Binding-site contacts:
Ligand atom C4 contacts residue PHE117 of chain 1.A at 4.5 Å (hydrophobic).
Ligand atom O2 contacts residue NAG2 of chain 1.C at 2.8 Å (h-bond).
Ligand atom C4 contacts residue NAG1 of chain 1.C at 4.2 Å.
Ligand atom O5 contacts residue NAG1 of chain 1.C at 3.2 Å (h-bond).
Ligand atom C1 contacts residue NAG1 of chain 1.C at 2.7 Å.
Ligand atom C1 contacts residue NAG2 of chain 1.C at 3.5 Å.
Ligand atom C6 contacts residue PHE117 of chain 1.A at 4.4 Å (hydrophobic).
Ligand atom C2 contacts residue NAG1 of chain 1.C at 3.7 Å.
Ligand atom O2 contacts residue NAG1 of chain 1.C at 3.7 Å.
Ligand atom C2 contacts residue NAG2 of chain 1.C at 3.7 Å.
Ligand atom C6 contacts residue NAG1 of chain 1.C at 4.3 Å.
Ligand atom C5 contacts residue NAG1 of chain 1.C at 3.2 Å.
Ligand atom C5 contacts residue PHE117 of chain 1.A at 4.2 Å (hydrophobic).
Ligand atom C3 contacts residue NAG1 of chain 1.C at 3.9 Å.

This small molecule binds to this protein.
Small molecule (SMILES): C[C@@H]1O[C@@H](O)[C@@H](O)[C@H](O)[C@@H]1O

Sequence of chain 1.A:
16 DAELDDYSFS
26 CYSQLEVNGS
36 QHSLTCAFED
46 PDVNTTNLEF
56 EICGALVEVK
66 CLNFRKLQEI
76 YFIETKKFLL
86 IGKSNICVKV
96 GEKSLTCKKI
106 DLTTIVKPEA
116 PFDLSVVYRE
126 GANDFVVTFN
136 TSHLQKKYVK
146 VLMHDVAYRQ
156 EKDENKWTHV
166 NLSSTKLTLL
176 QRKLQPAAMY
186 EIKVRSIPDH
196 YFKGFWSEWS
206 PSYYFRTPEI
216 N